Sequence of chain 2.A:
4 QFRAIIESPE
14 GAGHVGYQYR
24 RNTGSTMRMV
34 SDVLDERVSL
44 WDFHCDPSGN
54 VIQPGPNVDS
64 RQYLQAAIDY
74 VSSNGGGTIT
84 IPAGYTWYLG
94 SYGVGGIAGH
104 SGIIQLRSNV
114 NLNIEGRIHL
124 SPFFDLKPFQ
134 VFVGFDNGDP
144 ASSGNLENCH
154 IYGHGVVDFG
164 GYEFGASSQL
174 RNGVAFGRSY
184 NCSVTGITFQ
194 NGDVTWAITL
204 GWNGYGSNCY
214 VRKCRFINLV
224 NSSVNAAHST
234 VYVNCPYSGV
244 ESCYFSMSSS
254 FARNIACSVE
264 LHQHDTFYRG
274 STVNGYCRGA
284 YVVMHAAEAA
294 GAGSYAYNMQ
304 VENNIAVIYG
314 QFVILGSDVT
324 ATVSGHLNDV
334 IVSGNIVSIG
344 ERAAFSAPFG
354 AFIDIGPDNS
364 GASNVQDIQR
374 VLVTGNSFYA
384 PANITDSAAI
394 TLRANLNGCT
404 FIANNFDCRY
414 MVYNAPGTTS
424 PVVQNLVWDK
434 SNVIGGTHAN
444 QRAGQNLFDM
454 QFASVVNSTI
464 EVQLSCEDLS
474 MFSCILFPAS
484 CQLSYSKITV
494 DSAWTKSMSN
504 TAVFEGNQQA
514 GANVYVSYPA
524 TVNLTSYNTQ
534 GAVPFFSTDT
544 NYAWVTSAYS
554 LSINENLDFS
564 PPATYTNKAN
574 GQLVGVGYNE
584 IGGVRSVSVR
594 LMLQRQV

Binding-site contacts:
Ligand atom C3 contacts residue PRO360 of chain 2.A at 3.2 Å (hydrophobic).
Ligand atom O4 contacts residue GLN133 of chain 2.A at 3.1 Å (h-bond).
Ligand atom O7 contacts residue GLU263 of chain 2.A at 3.5 Å (salt-bridge).
Ligand atom N2 contacts residue GLU291 of chain 2.A at 3.0 Å (salt-bridge).
Ligand atom O6 contacts residue TYR284 of chain 2.A at 3.5 Å.
Ligand atom O3 contacts residue TRP205 of chain 2.A at 3.3 Å.
Ligand atom O2 contacts residue NA1 of chain 2.D at 2.4 Å (h-bond).
Ligand atom O7 contacts residue TRP199 of chain 2.A at 2.9 Å (h-bond).
Ligand atom C4 contacts residue HIS103 of chain 2.A at 3.3 Å.
Ligand atom O7 contacts residue TYR235 of chain 2.A at 3.2 Å.
Ligand atom O5 contacts residue HIS288 of chain 2.A at 3.5 Å.
Ligand atom C3 contacts residue NA1 of chain 2.D at 3.3 Å.
Ligand atom C4 contacts residue HIS288 of chain 2.A at 3.5 Å.
Ligand atom C3 contacts residue ASN237 of chain 2.A at 3.4 Å.
Ligand atom C4 contacts residue GLY359 of chain 2.A at 3.5 Å.
Ligand atom O2 contacts residue TYR235 of chain 2.A at 3.0 Å (h-bond).
Ligand atom O3 contacts residue ASN206 of chain 2.A at 2.7 Å (h-bond).
Ligand atom C1 contacts residue GLU263 of chain 2.A at 3.2 Å.
Ligand atom O6 contacts residue THR198 of chain 2.A at 3.5 Å.
Ligand atom O4 contacts residue HIS103 of chain 2.A at 2.7 Å (h-bond).
Ligand atom C6 contacts residue ASP321 of chain 2.A at 3.4 Å.
Ligand atom O6 contacts residue TRP199 of chain 2.A at 3.2 Å.
Ligand atom O6 contacts residue ASP321 of chain 2.A at 2.8 Å (salt-bridge).
Ligand atom O3 contacts residue NA1 of chain 2.D at 2.4 Å (h-bond).
Ligand atom C2 contacts residue GLU263 of chain 2.A at 3.3 Å.
Ligand atom O3 contacts residue GLY359 of chain 2.A at 3.2 Å.
Ligand atom O1 contacts residue GLU263 of chain 2.A at 2.5 Å (salt-bridge).
Ligand atom O4 contacts residue ASN362 of chain 2.A at 3.0 Å (h-bond).
Ligand atom O3 contacts residue PRO360 of chain 2.A at 2.7 Å (h-bond).
Ligand atom O4 contacts residue ASN237 of chain 2.A at 2.8 Å (h-bond).
Ligand atom O4 contacts residue GLY359 of chain 2.A at 3.0 Å (h-bond).
Ligand atom O4 contacts residue GLY319 of chain 2.A at 3.3 Å.
Ligand atom C3 contacts residue ASN206 of chain 2.A at 3.4 Å.
Ligand atom C2 contacts residue PRO360 of chain 2.A at 3.4 Å (hydrophobic).
Ligand atom O4 contacts residue LEU318 of chain 2.A at 3.4 Å (h-bond).
Ligand atom O5 contacts residue GLU263 of chain 2.A at 3.4 Å (salt-bridge).
Ligand atom O4 contacts residue HIS288 of chain 2.A at 2.6 Å (h-bond).
Ligand atom C1 contacts residue ASN362 of chain 2.A at 3.4 Å.
Ligand atom C2 contacts residue NA1 of chain 2.D at 3.3 Å.
Ligand atom C4 contacts residue PRO360 of chain 2.A at 3.3 Å (hydrophobic).

A protein and the small-molecule ligand that binds it are described below.
Small molecule (SMILES): CC(=O)N[C@@H]1[C@@H](O[C@H]2O[C@H](CO)[C@H](O[C@H]3O[C@H](CO[C@@H]4O[C@@H](C)[C@H](O)[C@@H](O)[C@H]4O)[C@@H](O)[C@H](O)[C@H]3O)[C@H](O[C@@H]3O[C@H](CO)[C@@H](O)[C@H](O)[C@H]3NC(C)=O)[C@H]2O)[C@H](O)[C@@H](CO[C@H]2O[C@H](CO)[C@@H](O)[C@H](O)[C@H]2O)O[C@H]1O